Sequence of chain 1.A:
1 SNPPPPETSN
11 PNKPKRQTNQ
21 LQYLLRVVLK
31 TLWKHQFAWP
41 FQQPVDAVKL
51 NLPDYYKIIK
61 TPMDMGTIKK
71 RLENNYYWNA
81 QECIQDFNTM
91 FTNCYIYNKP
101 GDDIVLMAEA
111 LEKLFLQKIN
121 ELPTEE

Binding-site contacts:
Ligand atom C09 contacts residue LEU50 of chain 1.A at 4.3 Å (hydrophobic).
Ligand atom C14 contacts residue MET107 of chain 1.A at 3.4 Å (hydrophobic).
Ligand atom C01 contacts residue VAL45 of chain 1.A at 3.9 Å (hydrophobic).
Ligand atom O17 contacts residue TRP39 of chain 1.A at 3.4 Å.
Ligand atom C16 contacts residue ILE104 of chain 1.A at 4.4 Å (hydrophobic).
Ligand atom C08 contacts residue LEU50 of chain 1.A at 4.0 Å (hydrophobic).
Ligand atom C01 contacts residue PRO40 of chain 1.A at 4.1 Å (hydrophobic).
Ligand atom C08 contacts residue PRO40 of chain 1.A at 4.2 Å (hydrophobic).
Ligand atom C13 contacts residue ILE104 of chain 1.A at 4.4 Å (hydrophobic).
Ligand atom O22 contacts residue TYR55 of chain 1.A at 4.2 Å.
Ligand atom N02 contacts residue PRO40 of chain 1.A at 4.4 Å.
Ligand atom C03 contacts residue ILE104 of chain 1.A at 4.2 Å (hydrophobic).
Ligand atom C21 contacts residue PRO40 of chain 1.A at 3.8 Å (hydrophobic).
Ligand atom C04 contacts residue ASN98 of chain 1.A at 4.4 Å.
Ligand atom C20 contacts residue LEU52 of chain 1.A at 4.3 Å (hydrophobic).
Ligand atom C05 contacts residue LEU52 of chain 1.A at 4.0 Å (hydrophobic).
Ligand atom S10 contacts residue TRP39 of chain 1.A at 4.4 Å.
Ligand atom C06 contacts residue LEU50 of chain 1.A at 3.8 Å (hydrophobic).
Ligand atom C07 contacts residue LEU50 of chain 1.A at 3.8 Å (hydrophobic).
Ligand atom N02 contacts residue ILE104 of chain 1.A at 4.3 Å.
Ligand atom C04 contacts residue LEU52 of chain 1.A at 4.0 Å (hydrophobic).
Ligand atom O22 contacts residue ASN98 of chain 1.A at 3.0 Å (h-bond).
Ligand atom C07 contacts residue PRO40 of chain 1.A at 4.0 Å (hydrophobic).
Ligand atom O22 contacts residue CYS94 of chain 1.A at 4.1 Å.
Ligand atom C13 contacts residue ASP103 of chain 1.A at 4.1 Å.
Ligand atom C03 contacts residue ASN98 of chain 1.A at 3.9 Å.
Ligand atom C05 contacts residue LEU50 of chain 1.A at 3.8 Å (hydrophobic).
Ligand atom N11 contacts residue TRP39 of chain 1.A at 4.3 Å.
Ligand atom C16 contacts residue TRP39 of chain 1.A at 3.6 Å (hydrophobic).
Ligand atom C15 contacts residue PRO40 of chain 1.A at 4.1 Å (hydrophobic).
Ligand atom C14 contacts residue ASP103 of chain 1.A at 4.0 Å.
Ligand atom N02 contacts residue VAL45 of chain 1.A at 3.7 Å.
Ligand atom C21 contacts residue VAL45 of chain 1.A at 3.9 Å (hydrophobic).
Ligand atom C15 contacts residue TRP39 of chain 1.A at 3.9 Å (hydrophobic).
Ligand atom C01 contacts residue PHE41 of chain 1.A at 3.6 Å (hydrophobic).
Ligand atom C16 contacts residue PRO40 of chain 1.A at 3.9 Å (hydrophobic).
Ligand atom C03 contacts residue VAL45 of chain 1.A at 4.2 Å (hydrophobic).
Ligand atom C05 contacts residue VAL45 of chain 1.A at 4.4 Å (hydrophobic).
Ligand atom C15 contacts residue MET107 of chain 1.A at 3.5 Å (hydrophobic).
Ligand atom C14 contacts residue ILE104 of chain 1.A at 3.9 Å (hydrophobic).

The small molecule below binds the protein below.
Small molecule (SMILES): CN1C[C@@H](c2ccc(S(=O)(=O)N3CCCCC3)cc2)CC1=O